Binding-site contacts:
Ligand atom C4C contacts residue THR121 of chain 51.A at 3.7 Å.
Ligand atom C7C contacts residue LEU99 of chain 51.A at 3.5 Å (hydrophobic).
Ligand atom C3B contacts residue LEU226 of chain 51.A at 3.5 Å (hydrophobic).
Ligand atom C2A contacts residue LEU186 of chain 51.A at 3.7 Å (hydrophobic).
Ligand atom C6B contacts residue ILE188 of chain 51.A at 3.7 Å (hydrophobic).
Ligand atom C5A contacts residue ALA149 of chain 51.A at 3.2 Å (hydrophobic).
Ligand atom C2B contacts residue ILE123 of chain 51.A at 3.5 Å (hydrophobic).
Ligand atom O1A contacts residue LEU226 of chain 51.A at 3.8 Å.
Ligand atom C4A contacts residue LEU186 of chain 51.A at 3.9 Å (hydrophobic).
Ligand atom C5C contacts residue THR101 of chain 51.A at 3.7 Å.
Ligand atom C5C contacts residue LEU99 of chain 51.A at 3.6 Å (hydrophobic).
Ligand atom O1A contacts residue ALA149 of chain 51.A at 3.7 Å.
Ligand atom C2B contacts residue LEU226 of chain 51.A at 3.6 Å (hydrophobic).
Ligand atom C4A contacts residue PRO173 of chain 51.A at 3.3 Å (hydrophobic).
Ligand atom N2 contacts residue ASN221 of chain 51.A at 3.9 Å.
Ligand atom C7C contacts residue ILE123 of chain 51.A at 3.5 Å (hydrophobic).
Ligand atom C6C contacts residue TRP97 of chain 51.A at 3.9 Å (hydrophobic).
Ligand atom O1A contacts residue LEU186 of chain 51.A at 3.7 Å.
Ligand atom O1B contacts residue LEU99 of chain 51.A at 3.1 Å.
Ligand atom C6C contacts residue LEU99 of chain 51.A at 3.6 Å (hydrophobic).
Ligand atom C5A contacts residue PRO173 of chain 51.A at 3.5 Å (hydrophobic).
Ligand atom C4B contacts residue LEU226 of chain 51.A at 3.9 Å (hydrophobic).
Ligand atom C6C contacts residue ILE123 of chain 51.A at 3.6 Å (hydrophobic).
Ligand atom C3B contacts residue ILE123 of chain 51.A at 3.9 Å (hydrophobic).
Ligand atom N3A contacts residue TYR151 of chain 51.A at 3.3 Å.
Ligand atom C4 contacts residue TYR197 of chain 51.A at 3.6 Å (hydrophobic).
Ligand atom C5B contacts residue ILE188 of chain 51.A at 3.6 Å (hydrophobic).
Ligand atom C1B contacts residue LEU99 of chain 51.A at 3.9 Å (hydrophobic).
Ligand atom C5 contacts residue TYR197 of chain 51.A at 3.8 Å (hydrophobic).
Ligand atom C1C contacts residue TYR197 of chain 51.A at 3.7 Å (hydrophobic).
Ligand atom C5A contacts residue VAL175 of chain 51.A at 3.9 Å (hydrophobic).
Ligand atom C3 contacts residue TYR197 of chain 51.A at 3.7 Å (hydrophobic).
Ligand atom C31 contacts residue ASN199 of chain 51.A at 3.4 Å.
Ligand atom O1 contacts residue TYR197 of chain 51.A at 3.9 Å.
Ligand atom O1B contacts residue TRP97 of chain 51.A at 3.6 Å.
Ligand atom C31 contacts residue TYR197 of chain 51.A at 3.7 Å (hydrophobic).
Ligand atom O1 contacts residue MET223 of chain 51.A at 3.6 Å (h-bond).
Ligand atom C2C contacts residue THR101 of chain 51.A at 3.8 Å.
Ligand atom C4A contacts residue TYR151 of chain 51.A at 3.8 Å (hydrophobic).
Ligand atom C5A contacts residue LEU186 of chain 51.A at 3.6 Å (hydrophobic).

Sequence of chain 51.C:
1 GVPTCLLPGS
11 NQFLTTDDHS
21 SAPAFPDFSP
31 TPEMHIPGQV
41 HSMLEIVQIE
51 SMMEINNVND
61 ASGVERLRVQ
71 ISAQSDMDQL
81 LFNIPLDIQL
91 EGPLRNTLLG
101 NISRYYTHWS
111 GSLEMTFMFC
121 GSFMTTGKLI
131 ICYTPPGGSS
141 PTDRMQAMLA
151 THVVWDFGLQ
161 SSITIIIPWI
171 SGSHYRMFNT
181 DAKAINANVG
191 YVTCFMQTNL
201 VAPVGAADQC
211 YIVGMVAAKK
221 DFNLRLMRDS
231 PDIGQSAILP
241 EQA

Sequence of chain 51.A:
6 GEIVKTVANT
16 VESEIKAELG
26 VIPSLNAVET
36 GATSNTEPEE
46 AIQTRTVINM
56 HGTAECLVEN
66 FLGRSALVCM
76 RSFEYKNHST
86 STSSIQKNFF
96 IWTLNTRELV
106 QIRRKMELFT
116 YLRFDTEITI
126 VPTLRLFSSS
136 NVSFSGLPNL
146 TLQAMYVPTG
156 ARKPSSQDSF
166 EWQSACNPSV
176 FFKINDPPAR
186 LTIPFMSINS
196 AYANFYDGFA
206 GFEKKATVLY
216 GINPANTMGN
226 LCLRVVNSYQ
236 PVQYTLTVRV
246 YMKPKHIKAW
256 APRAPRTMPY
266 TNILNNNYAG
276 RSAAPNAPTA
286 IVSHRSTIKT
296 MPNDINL

A protein and the small-molecule ligand that binds it are described below.
Small molecule (SMILES): Cc1cc(CCCCCCCOc2ccc(C3=NCCO3)cc2)on1